This small molecule binds to this protein.
Small molecule (SMILES): CCc1ccc([C@H]2C[C@@H](C(F)(F)F)n3ncc(C(=O)NCc4ccc(F)cn4)c3N2)cc1

Sequence of chain 1.C:
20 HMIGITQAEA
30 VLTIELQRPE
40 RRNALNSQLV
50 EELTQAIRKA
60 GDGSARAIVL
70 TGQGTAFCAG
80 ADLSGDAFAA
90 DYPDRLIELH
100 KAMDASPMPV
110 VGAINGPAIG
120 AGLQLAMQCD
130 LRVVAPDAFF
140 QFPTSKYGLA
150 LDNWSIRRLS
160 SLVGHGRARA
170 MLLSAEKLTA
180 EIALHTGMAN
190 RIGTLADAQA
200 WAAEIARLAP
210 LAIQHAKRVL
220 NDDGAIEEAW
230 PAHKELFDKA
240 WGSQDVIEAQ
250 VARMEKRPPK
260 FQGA

Binding-site contacts:
Ligand atom C17 contacts residue ILE96 of chain 1.C at 3.6 Å (hydrophobic).
Ligand atom O22 contacts residue ILE96 of chain 1.C at 3.9 Å.
Ligand atom C18 contacts residue ASP151 of chain 1.C at 3.7 Å.
Ligand atom C20 contacts residue ILE96 of chain 1.C at 3.6 Å (hydrophobic).
Ligand atom C3 contacts residue ASP151 of chain 1.C at 3.4 Å.
Ligand atom F30 contacts residue ALA228 of chain 1.C at 3.4 Å.
Ligand atom F56 contacts residue LEU95 of chain 1.C at 3.3 Å.
Ligand atom C13 contacts residue GLN123 of chain 1.C at 3.8 Å.
Ligand atom C33 contacts residue ILE225 of chain 1.C at 3.9 Å (hydrophobic).
Ligand atom C9 contacts residue LYS100 of chain 1.C at 3.9 Å.
Ligand atom C28 contacts residue ALA228 of chain 1.C at 3.6 Å (hydrophobic).
Ligand atom F30 contacts residue LYS233 of chain 1.C at 3.5 Å.
Ligand atom N6 contacts residue ILE96 of chain 1.C at 3.9 Å.
Ligand atom F57 contacts residue ILE96 of chain 1.C at 3.7 Å.
Ligand atom C27 contacts residue PHE236 of chain 1.C at 3.8 Å (hydrophobic).
Ligand atom F58 contacts residue LEU95 of chain 1.C at 3.6 Å.
Ligand atom C8 contacts residue HIS99 of chain 1.C at 3.8 Å.
Ligand atom C5 contacts residue ILE96 of chain 1.C at 3.7 Å (hydrophobic).
Ligand atom C3 contacts residue GLN123 of chain 1.C at 4.0 Å.
Ligand atom F56 contacts residue GLN123 of chain 1.C at 3.1 Å.
Ligand atom F30 contacts residue PHE236 of chain 1.C at 3.2 Å.
Ligand atom F57 contacts residue LEU95 of chain 1.C at 3.3 Å.
Ligand atom N4 contacts residue ASP151 of chain 1.C at 3.4 Å.
Ligand atom C9 contacts residue HIS99 of chain 1.C at 3.8 Å.
Ligand atom C5 contacts residue ASP151 of chain 1.C at 3.6 Å.
Ligand atom C17 contacts residue ASP151 of chain 1.C at 3.6 Å.
Ligand atom C12 contacts residue TRP153 of chain 1.C at 3.5 Å (hydrophobic).
Ligand atom C33 contacts residue ASP103 of chain 1.C at 3.8 Å.
Ligand atom C1 contacts residue ASP151 of chain 1.C at 3.4 Å.
Ligand atom C11 contacts residue GLN127 of chain 1.C at 3.7 Å.
Ligand atom C32 contacts residue HIS99 of chain 1.C at 4.0 Å.
Ligand atom C13 contacts residue LEU95 of chain 1.C at 3.6 Å (hydrophobic).
Ligand atom C27 contacts residue ALA228 of chain 1.C at 3.6 Å (hydrophobic).
Ligand atom F58 contacts residue HIS99 of chain 1.C at 2.9 Å.
Ligand atom N6 contacts residue ASP151 of chain 1.C at 3.8 Å.
Ligand atom F58 contacts residue GLN123 of chain 1.C at 3.3 Å.
Ligand atom C2 contacts residue ASP151 of chain 1.C at 4.0 Å.
Ligand atom N19 contacts residue ASP151 of chain 1.C at 3.6 Å (salt-bridge).
Ligand atom C2 contacts residue HIS99 of chain 1.C at 3.8 Å.
Ligand atom C32 contacts residue ASP103 of chain 1.C at 3.5 Å.